Sequence of chain 1.A:
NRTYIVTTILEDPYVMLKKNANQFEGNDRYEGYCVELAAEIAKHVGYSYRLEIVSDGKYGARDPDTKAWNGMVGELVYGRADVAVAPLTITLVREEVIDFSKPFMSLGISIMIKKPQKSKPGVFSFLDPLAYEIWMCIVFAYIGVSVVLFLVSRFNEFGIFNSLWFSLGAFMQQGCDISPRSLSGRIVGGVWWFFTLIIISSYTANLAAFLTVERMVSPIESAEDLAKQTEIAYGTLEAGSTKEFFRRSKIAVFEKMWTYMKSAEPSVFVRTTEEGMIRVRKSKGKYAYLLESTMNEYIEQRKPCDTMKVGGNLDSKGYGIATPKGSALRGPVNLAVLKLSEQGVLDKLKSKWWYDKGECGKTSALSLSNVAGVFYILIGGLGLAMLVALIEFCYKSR

This protein binds this small molecule.
Small molecule (SMILES): N[C@@H](CCC(=O)O)C(=O)O

Binding-site contacts:
Ligand atom CD contacts residue GLY675 of chain 1.A at 4.3 Å.
Ligand atom O contacts residue THR502 of chain 1.A at 2.8 Å (h-bond).
Ligand atom CD contacts residue LEU672 of chain 1.A at 4.3 Å (hydrophobic).
Ligand atom OE2 contacts residue SER676 of chain 1.A at 3.2 Å (h-bond).
Ligand atom OXT contacts residue THR502 of chain 1.A at 4.0 Å.
Ligand atom N contacts residue GLU727 of chain 1.A at 2.6 Å (salt-bridge).
Ligand atom CD contacts residue THR677 of chain 1.A at 2.8 Å.
Ligand atom CD contacts residue SER676 of chain 1.A at 4.3 Å.
Ligand atom OXT contacts residue ARG507 of chain 1.A at 2.4 Å (salt-bridge).
Ligand atom CA contacts residue GLU727 of chain 1.A at 3.5 Å.
Ligand atom CB contacts residue TYR472 of chain 1.A at 3.2 Å (hydrophobic).
Ligand atom OE2 contacts residue GLY675 of chain 1.A at 3.2 Å.
Ligand atom OXT contacts residue SER676 of chain 1.A at 2.4 Å (h-bond).
Ligand atom N contacts residue TYR472 of chain 1.A at 4.4 Å.
Ligand atom N contacts residue THR502 of chain 1.A at 3.1 Å (h-bond).
Ligand atom O contacts residue LEU501 of chain 1.A at 3.5 Å.
Ligand atom C contacts residue SER676 of chain 1.A at 3.5 Å.
Ligand atom CB contacts residue GLY675 of chain 1.A at 4.0 Å.
Ligand atom OE2 contacts residue LEU672 of chain 1.A at 4.3 Å.
Ligand atom CG contacts residue LEU672 of chain 1.A at 4.3 Å (hydrophobic).
Ligand atom C contacts residue GLY675 of chain 1.A at 4.2 Å.
Ligand atom N contacts residue PRO500 of chain 1.A at 3.4 Å (h-bond).
Ligand atom CA contacts residue THR502 of chain 1.A at 3.5 Å.
Ligand atom OE2 contacts residue THR677 of chain 1.A at 3.0 Å (h-bond).
Ligand atom O contacts residue TYR472 of chain 1.A at 4.3 Å.
Ligand atom CB contacts residue SER676 of chain 1.A at 4.2 Å.
Ligand atom C contacts residue THR502 of chain 1.A at 3.6 Å.
Ligand atom CA contacts residue SER676 of chain 1.A at 4.0 Å.
Ligand atom O contacts residue PRO500 of chain 1.A at 3.5 Å (h-bond).
Ligand atom O contacts residue ARG507 of chain 1.A at 2.6 Å (salt-bridge).
Ligand atom C contacts residue ARG507 of chain 1.A at 3.2 Å.
Ligand atom CG contacts residue GLU727 of chain 1.A at 4.3 Å.
Ligand atom CB contacts residue GLU727 of chain 1.A at 4.4 Å.
Ligand atom CG contacts residue TYR472 of chain 1.A at 3.5 Å (hydrophobic).
Ligand atom OE1 contacts residue LEU672 of chain 1.A at 4.3 Å.
Ligand atom C contacts residue PRO500 of chain 1.A at 4.4 Å (hydrophobic).
Ligand atom CG contacts residue THR677 of chain 1.A at 4.1 Å.
Ligand atom OXT contacts residue GLY675 of chain 1.A at 3.3 Å.
Ligand atom OE1 contacts residue THR677 of chain 1.A at 2.2 Å (h-bond).
Ligand atom CA contacts residue PRO500 of chain 1.A at 4.4 Å (hydrophobic).